Sequence of chain 1.A:
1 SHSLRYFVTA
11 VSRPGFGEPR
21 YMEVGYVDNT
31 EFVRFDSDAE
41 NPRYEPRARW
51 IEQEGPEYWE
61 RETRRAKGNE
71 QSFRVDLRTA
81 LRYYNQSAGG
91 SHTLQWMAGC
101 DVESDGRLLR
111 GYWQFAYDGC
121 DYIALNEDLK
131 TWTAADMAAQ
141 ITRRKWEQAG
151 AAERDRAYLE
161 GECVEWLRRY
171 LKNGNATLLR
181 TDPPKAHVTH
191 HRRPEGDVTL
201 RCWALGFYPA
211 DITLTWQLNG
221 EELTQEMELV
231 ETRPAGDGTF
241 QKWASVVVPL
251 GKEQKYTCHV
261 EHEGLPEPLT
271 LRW

Binding-site contacts:
Ligand atom CZ contacts residue ALA151 of chain 1.A at 3.4 Å (hydrophobic).
Ligand atom CB contacts residue TYR158 of chain 1.A at 3.5 Å (hydrophobic).
Ligand atom C contacts residue TYR158 of chain 1.A at 3.3 Å (hydrophobic).
Ligand atom CA contacts residue TYR170 of chain 1.A at 3.5 Å (hydrophobic).
Ligand atom CG2 contacts residue TRP166 of chain 1.A at 3.5 Å (hydrophobic).
Ligand atom CA contacts residue ASN69 of chain 1.A at 3.5 Å.
Ligand atom CA contacts residue TYR6 of chain 1.A at 3.4 Å (hydrophobic).
Ligand atom O contacts residue ARG65 of chain 1.A at 3.2 Å.
Ligand atom C contacts residue ARG65 of chain 1.A at 3.5 Å.
Ligand atom CA contacts residue TYR6 of chain 1.A at 3.4 Å (hydrophobic).
Ligand atom CG1 contacts residue GLU62 of chain 1.A at 3.2 Å.
Ligand atom NH1 contacts residue PHE73 of chain 1.A at 3.4 Å.
Ligand atom N contacts residue TYR6 of chain 1.A at 3.1 Å (h-bond).
Ligand atom N contacts residue TYR158 of chain 1.A at 3.4 Å (h-bond).
Ligand atom CE2 contacts residue ALA151 of chain 1.A at 3.4 Å (hydrophobic).
Ligand atom O contacts residue TYR83 of chain 1.A at 3.1 Å (h-bond).
Ligand atom CA contacts residue TYR158 of chain 1.A at 3.5 Å (hydrophobic).
Ligand atom CA contacts residue ARG65 of chain 1.A at 3.4 Å.
Ligand atom CD1 contacts residue GLU62 of chain 1.A at 3.2 Å.
Ligand atom N contacts residue GLU62 of chain 1.A at 3.0 Å (salt-bridge).
Ligand atom CZ contacts residue ARG154 of chain 1.A at 3.5 Å.
Ligand atom NH2 contacts residue ASP76 of chain 1.A at 2.6 Å (salt-bridge).
Ligand atom O contacts residue ARG65 of chain 1.A at 2.9 Å (salt-bridge).
Ligand atom NH1 contacts residue ASP76 of chain 1.A at 2.7 Å (salt-bridge).
Ligand atom O contacts residue TRP146 of chain 1.A at 2.6 Å (h-bond).
Ligand atom CD contacts residue TRP96 of chain 1.A at 3.5 Å (hydrophobic).
Ligand atom N contacts residue TYR6 of chain 1.A at 3.3 Å (h-bond).
Ligand atom CD contacts residue TYR158 of chain 1.A at 3.5 Å (hydrophobic).
Ligand atom O contacts residue TYR6 of chain 1.A at 3.2 Å.
Ligand atom C contacts residue TYR6 of chain 1.A at 3.0 Å (hydrophobic).
Ligand atom O contacts residue THR142 of chain 1.A at 2.7 Å (h-bond).
Ligand atom CG contacts residue TRP96 of chain 1.A at 3.5 Å (hydrophobic).
Ligand atom O contacts residue TYR158 of chain 1.A at 3.5 Å.
Ligand atom O contacts residue TYR158 of chain 1.A at 2.6 Å (h-bond).
Ligand atom N contacts residue ASN69 of chain 1.A at 2.8 Å (h-bond).
Ligand atom CD1 contacts residue TYR58 of chain 1.A at 3.5 Å (hydrophobic).
Ligand atom CZ contacts residue ASP76 of chain 1.A at 3.1 Å.
Ligand atom N contacts residue ASP76 of chain 1.A at 3.2 Å (salt-bridge).
Ligand atom O contacts residue ASN69 of chain 1.A at 2.9 Å (h-bond).
Ligand atom N contacts residue TYR170 of chain 1.A at 2.5 Å (h-bond).

This small molecule binds to this protein.
Small molecule (SMILES): CC[C@H](C)[C@H](N)C(=O)NCC(=O)N1CCC[C@H]1C(=O)NCC(=O)N[C@@H](CCCN=C(N)N)C(=O)N[C@@H](C)C(=O)N[C@@H](Cc1ccccc1)C(=O)N[C@@H](Cc1ccc(O)cc1)C(=O)N[C@H](C(=O)O)C(C)C